The small molecule below binds the protein below.
Small molecule (SMILES): O=C(O)CNC(=O)[C@@H]1CCCN1C(=O)[C@@H]1CCCN1C(=O)CNC(=O)[C@@H]1CCCN1C(=O)[C@@H]1CCCN1C(=O)CNC(=O)[C@@H]1CCCN1C(=O)[C@@H]1CCCN1

Sequence of chain 1.A:
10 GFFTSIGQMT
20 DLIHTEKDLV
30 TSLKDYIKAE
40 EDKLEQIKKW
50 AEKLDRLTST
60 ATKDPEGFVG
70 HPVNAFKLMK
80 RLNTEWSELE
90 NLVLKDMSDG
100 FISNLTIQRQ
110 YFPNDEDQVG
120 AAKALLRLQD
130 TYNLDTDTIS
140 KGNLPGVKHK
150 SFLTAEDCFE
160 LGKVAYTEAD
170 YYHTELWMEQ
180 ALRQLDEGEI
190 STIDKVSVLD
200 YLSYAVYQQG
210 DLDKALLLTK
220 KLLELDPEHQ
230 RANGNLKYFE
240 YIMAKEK

Binding-site contacts:
Ligand atom N contacts residue TYR237 of chain 1.A at 4.0 Å.
Ligand atom O contacts residue ASP199 of chain 1.A at 3.1 Å (salt-bridge).
Ligand atom CB contacts residue ASP199 of chain 1.A at 3.6 Å.
Ligand atom CG contacts residue TYR237 of chain 1.A at 3.9 Å (hydrophobic).
Ligand atom CD contacts residue TYR206 of chain 1.A at 3.9 Å (hydrophobic).
Ligand atom CG contacts residue TYR203 of chain 1.A at 3.9 Å (hydrophobic).
Ligand atom CB contacts residue TYR240 of chain 1.A at 4.0 Å (hydrophobic).
Ligand atom CG contacts residue TYR165 of chain 1.A at 3.8 Å (hydrophobic).
Ligand atom O contacts residue ARG230 of chain 1.A at 3.4 Å (salt-bridge).
Ligand atom O contacts residue TYR237 of chain 1.A at 3.5 Å.
Ligand atom CG contacts residue TYR240 of chain 1.A at 3.8 Å (hydrophobic).
Ligand atom CA contacts residue ASN234 of chain 1.A at 3.4 Å.
Ligand atom CA contacts residue TYR237 of chain 1.A at 4.0 Å (hydrophobic).
Ligand atom C contacts residue TYR165 of chain 1.A at 3.7 Å (hydrophobic).
Ligand atom CA contacts residue ASP199 of chain 1.A at 3.9 Å.
Ligand atom CB contacts residue ARG230 of chain 1.A at 4.0 Å.
Ligand atom C contacts residue TYR237 of chain 1.A at 3.8 Å (hydrophobic).
Ligand atom C contacts residue TYR165 of chain 1.A at 4.0 Å (hydrophobic).
Ligand atom N contacts residue ARG230 of chain 1.A at 4.0 Å.
Ligand atom O contacts residue TYR203 of chain 1.A at 3.2 Å.
Ligand atom CG contacts residue TYR206 of chain 1.A at 3.8 Å (hydrophobic).
Ligand atom CD contacts residue TYR203 of chain 1.A at 3.5 Å (hydrophobic).
Ligand atom CD contacts residue TYR165 of chain 1.A at 3.0 Å (hydrophobic).
Ligand atom C contacts residue TYR203 of chain 1.A at 3.8 Å (hydrophobic).
Ligand atom CD contacts residue TYR237 of chain 1.A at 3.5 Å (hydrophobic).
Ligand atom CD contacts residue TYR240 of chain 1.A at 3.6 Å (hydrophobic).
Ligand atom CB contacts residue TYR237 of chain 1.A at 3.8 Å (hydrophobic).
Ligand atom CB contacts residue ASN234 of chain 1.A at 3.4 Å.
Ligand atom CA contacts residue TYR165 of chain 1.A at 3.2 Å (hydrophobic).
Ligand atom CB contacts residue TYR200 of chain 1.A at 3.9 Å (hydrophobic).
Ligand atom CG contacts residue ASN234 of chain 1.A at 3.8 Å.
Ligand atom N contacts residue TYR200 of chain 1.A at 3.8 Å.
Ligand atom CG contacts residue TYR200 of chain 1.A at 3.5 Å (hydrophobic).
Ligand atom CA contacts residue ARG230 of chain 1.A at 3.2 Å.
Ligand atom CG contacts residue PHE238 of chain 1.A at 4.0 Å (hydrophobic).
Ligand atom N contacts residue TYR165 of chain 1.A at 3.6 Å.
Ligand atom CA contacts residue TYR165 of chain 1.A at 3.5 Å (hydrophobic).
Ligand atom OXT contacts residue TYR165 of chain 1.A at 3.4 Å (h-bond).
Ligand atom CG contacts residue LYS236 of chain 1.A at 4.0 Å.
Ligand atom CB contacts residue TYR165 of chain 1.A at 3.2 Å (hydrophobic).